Sequence of chain 1.A:
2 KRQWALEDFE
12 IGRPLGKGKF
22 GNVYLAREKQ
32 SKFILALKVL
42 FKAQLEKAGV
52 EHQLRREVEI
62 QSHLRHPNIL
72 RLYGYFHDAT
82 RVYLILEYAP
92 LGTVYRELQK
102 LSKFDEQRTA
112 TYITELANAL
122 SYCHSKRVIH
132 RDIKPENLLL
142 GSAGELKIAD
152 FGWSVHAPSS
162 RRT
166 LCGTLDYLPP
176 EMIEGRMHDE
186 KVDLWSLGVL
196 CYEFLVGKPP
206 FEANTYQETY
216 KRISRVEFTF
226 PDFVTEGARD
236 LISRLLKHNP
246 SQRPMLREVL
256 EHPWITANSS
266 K

This small molecule binds to this protein.
Small molecule (SMILES): Cc1cc(Nc2cc(N3CCN(C)CC3)nc(Sc3ccc(NC(=O)C4CC4)cc3)n2)[nH]n1

Binding-site contacts:
Ligand atom N19 contacts residue LEU140 of chain 1.A at 3.7 Å.
Ligand atom N20 contacts residue TYR89 of chain 1.A at 3.3 Å.
Ligand atom N13 contacts residue LEU16 of chain 1.A at 3.4 Å (h-bond).
Ligand atom C33 contacts residue ALA150 of chain 1.A at 3.6 Å (hydrophobic).
Ligand atom O32 contacts residue VAL24 of chain 1.A at 3.7 Å.
Ligand atom C35 contacts residue ASP151 of chain 1.A at 3.4 Å.
Ligand atom C28 contacts residue THR94 of chain 1.A at 3.8 Å.
Ligand atom C18 contacts residue LEU140 of chain 1.A at 3.6 Å (hydrophobic).
Ligand atom N19 contacts residue GLU88 of chain 1.A at 2.7 Å (salt-bridge).
Ligand atom N14 contacts residue ALA90 of chain 1.A at 2.8 Å (h-bond).
Ligand atom N20 contacts residue ALA90 of chain 1.A at 2.5 Å (h-bond).
Ligand atom C26 contacts residue PHE21 of chain 1.A at 3.5 Å (hydrophobic).
Ligand atom C21 contacts residue ALA37 of chain 1.A at 3.7 Å (hydrophobic).
Ligand atom C29 contacts residue PHE21 of chain 1.A at 3.7 Å (hydrophobic).
Ligand atom C18 contacts residue GLU88 of chain 1.A at 3.8 Å.
Ligand atom N20 contacts residue GLU88 of chain 1.A at 3.5 Å (salt-bridge).
Ligand atom C7 contacts residue LYS101 of chain 1.A at 3.5 Å.
Ligand atom C3 contacts residue PRO91 of chain 1.A at 3.2 Å (hydrophobic).
Ligand atom N19 contacts residue ALA37 of chain 1.A at 3.7 Å.
Ligand atom C8 contacts residue GLY93 of chain 1.A at 3.6 Å.
Ligand atom C34 contacts residue ALA150 of chain 1.A at 3.2 Å (hydrophobic).
Ligand atom N19 contacts residue TYR89 of chain 1.A at 3.6 Å.
Ligand atom C25 contacts residue PHE21 of chain 1.A at 3.6 Å (hydrophobic).
Ligand atom C27 contacts residue PHE21 of chain 1.A at 3.5 Å (hydrophobic).
Ligand atom C2 contacts residue PRO91 of chain 1.A at 3.3 Å (hydrophobic).
Ligand atom C10 contacts residue ALA90 of chain 1.A at 3.6 Å (hydrophobic).
Ligand atom C9 contacts residue ALA90 of chain 1.A at 3.5 Å (hydrophobic).
Ligand atom C12 contacts residue LEU16 of chain 1.A at 3.8 Å (hydrophobic).
Ligand atom C15 contacts residue ALA90 of chain 1.A at 3.5 Å (hydrophobic).
Ligand atom C28 contacts residue PHE21 of chain 1.A at 3.5 Å (hydrophobic).
Ligand atom N19 contacts residue ALA90 of chain 1.A at 3.4 Å (h-bond).
Ligand atom C29 contacts residue THR94 of chain 1.A at 3.4 Å.
Ligand atom C35 contacts residue ALA150 of chain 1.A at 3.7 Å (hydrophobic).
Ligand atom C18 contacts residue ALA37 of chain 1.A at 3.7 Å (hydrophobic).
Ligand atom S23 contacts residue LEU16 of chain 1.A at 3.7 Å.
Ligand atom C15 contacts residue LEU140 of chain 1.A at 3.8 Å (hydrophobic).
Ligand atom C17 contacts residue LEU140 of chain 1.A at 3.7 Å (hydrophobic).
Ligand atom C24 contacts residue PHE21 of chain 1.A at 3.6 Å (hydrophobic).
Ligand atom C3 contacts residue GLY93 of chain 1.A at 3.4 Å.
Ligand atom C9 contacts residue GLY93 of chain 1.A at 3.5 Å.